Sequence of chain 1.A:
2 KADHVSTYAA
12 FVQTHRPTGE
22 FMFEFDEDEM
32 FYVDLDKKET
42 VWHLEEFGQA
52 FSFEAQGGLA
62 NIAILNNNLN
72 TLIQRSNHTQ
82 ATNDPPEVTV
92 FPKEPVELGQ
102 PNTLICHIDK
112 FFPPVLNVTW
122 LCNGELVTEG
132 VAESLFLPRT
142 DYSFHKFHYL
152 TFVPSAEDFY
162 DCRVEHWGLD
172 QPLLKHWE

A small-molecule ligand and the protein it binds are described below.
Small molecule (SMILES): CC(=O)N[C@@H]1[C@@H](O)[C@H](O)[C@@H](CO)O[C@H]1O

Binding-site contacts:
Ligand atom O7 contacts residue ASN78 of chain 1.A at 4.3 Å.
Ligand atom O5 contacts residue ASN78 of chain 1.A at 2.4 Å (h-bond).
Ligand atom C3 contacts residue ASN78 of chain 1.A at 3.7 Å.
Ligand atom C4 contacts residue ASN78 of chain 1.A at 4.2 Å.
Ligand atom C2 contacts residue ASN78 of chain 1.A at 2.5 Å.
Ligand atom C7 contacts residue ASN78 of chain 1.A at 3.9 Å.
Ligand atom N2 contacts residue ASN78 of chain 1.A at 2.9 Å (h-bond).
Ligand atom O6 contacts residue ASN78 of chain 1.A at 4.4 Å.
Ligand atom C1 contacts residue ASN78 of chain 1.A at 1.4 Å.
Ligand atom C5 contacts residue ASN78 of chain 1.A at 3.7 Å.